The small molecule below binds the protein below.
Small molecule (SMILES): CO[C@@H]1[C@H](O)[C@H](n2cnc3c(=O)nc(N)[nH]c32)O[C@H]1COP(=O)(O)OP(=O)(O)OP(=O)(O)O

Sequence of chain 1.HA:
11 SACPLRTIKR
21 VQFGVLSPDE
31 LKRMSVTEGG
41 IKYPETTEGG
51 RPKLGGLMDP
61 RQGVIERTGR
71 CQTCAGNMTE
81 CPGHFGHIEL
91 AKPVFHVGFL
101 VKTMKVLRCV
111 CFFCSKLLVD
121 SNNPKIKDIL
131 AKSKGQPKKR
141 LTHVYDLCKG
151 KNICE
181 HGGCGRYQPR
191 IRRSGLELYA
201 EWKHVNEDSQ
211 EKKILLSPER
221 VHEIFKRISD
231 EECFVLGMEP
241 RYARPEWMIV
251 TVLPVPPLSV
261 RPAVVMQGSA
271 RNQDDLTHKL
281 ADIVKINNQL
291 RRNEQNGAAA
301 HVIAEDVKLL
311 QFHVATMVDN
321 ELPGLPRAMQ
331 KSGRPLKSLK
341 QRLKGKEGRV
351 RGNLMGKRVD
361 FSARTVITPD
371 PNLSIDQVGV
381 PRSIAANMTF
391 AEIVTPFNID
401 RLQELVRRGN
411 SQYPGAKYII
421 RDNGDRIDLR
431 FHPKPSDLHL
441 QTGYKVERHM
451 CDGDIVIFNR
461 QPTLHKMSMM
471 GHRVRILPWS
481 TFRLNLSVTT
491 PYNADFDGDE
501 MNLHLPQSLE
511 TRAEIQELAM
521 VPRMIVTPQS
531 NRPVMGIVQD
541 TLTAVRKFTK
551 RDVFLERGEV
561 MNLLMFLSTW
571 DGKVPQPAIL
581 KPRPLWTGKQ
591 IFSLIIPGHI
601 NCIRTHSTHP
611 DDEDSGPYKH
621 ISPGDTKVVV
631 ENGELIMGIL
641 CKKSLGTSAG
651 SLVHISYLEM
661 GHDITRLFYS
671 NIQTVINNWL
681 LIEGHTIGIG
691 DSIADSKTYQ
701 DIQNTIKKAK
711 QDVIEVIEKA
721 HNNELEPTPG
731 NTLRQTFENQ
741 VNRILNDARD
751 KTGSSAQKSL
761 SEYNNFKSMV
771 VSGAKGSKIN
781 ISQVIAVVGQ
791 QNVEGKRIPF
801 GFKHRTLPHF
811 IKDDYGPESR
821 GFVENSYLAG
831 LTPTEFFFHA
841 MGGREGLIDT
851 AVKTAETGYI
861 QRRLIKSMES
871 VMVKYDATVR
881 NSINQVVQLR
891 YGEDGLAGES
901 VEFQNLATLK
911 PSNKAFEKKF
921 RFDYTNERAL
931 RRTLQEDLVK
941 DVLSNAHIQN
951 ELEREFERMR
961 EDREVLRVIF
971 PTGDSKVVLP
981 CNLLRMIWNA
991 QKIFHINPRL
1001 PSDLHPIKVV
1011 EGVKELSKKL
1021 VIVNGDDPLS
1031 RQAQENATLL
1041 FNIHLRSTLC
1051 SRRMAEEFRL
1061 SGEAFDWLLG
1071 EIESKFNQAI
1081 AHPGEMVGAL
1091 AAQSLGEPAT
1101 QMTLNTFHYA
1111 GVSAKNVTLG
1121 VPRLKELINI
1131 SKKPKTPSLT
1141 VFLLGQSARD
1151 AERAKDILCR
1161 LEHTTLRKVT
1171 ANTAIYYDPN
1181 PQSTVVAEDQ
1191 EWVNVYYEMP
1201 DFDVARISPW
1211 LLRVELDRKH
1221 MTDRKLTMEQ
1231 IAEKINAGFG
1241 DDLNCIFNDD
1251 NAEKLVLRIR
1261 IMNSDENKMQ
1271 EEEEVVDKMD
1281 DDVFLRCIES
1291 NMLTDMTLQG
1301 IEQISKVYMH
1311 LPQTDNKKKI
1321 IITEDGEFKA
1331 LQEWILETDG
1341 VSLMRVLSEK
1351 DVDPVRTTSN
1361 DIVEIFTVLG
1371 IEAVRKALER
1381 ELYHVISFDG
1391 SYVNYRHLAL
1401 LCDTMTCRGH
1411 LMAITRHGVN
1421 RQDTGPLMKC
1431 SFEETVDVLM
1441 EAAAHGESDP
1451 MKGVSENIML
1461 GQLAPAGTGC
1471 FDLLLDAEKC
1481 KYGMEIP

Sequence of chain 1.IA:
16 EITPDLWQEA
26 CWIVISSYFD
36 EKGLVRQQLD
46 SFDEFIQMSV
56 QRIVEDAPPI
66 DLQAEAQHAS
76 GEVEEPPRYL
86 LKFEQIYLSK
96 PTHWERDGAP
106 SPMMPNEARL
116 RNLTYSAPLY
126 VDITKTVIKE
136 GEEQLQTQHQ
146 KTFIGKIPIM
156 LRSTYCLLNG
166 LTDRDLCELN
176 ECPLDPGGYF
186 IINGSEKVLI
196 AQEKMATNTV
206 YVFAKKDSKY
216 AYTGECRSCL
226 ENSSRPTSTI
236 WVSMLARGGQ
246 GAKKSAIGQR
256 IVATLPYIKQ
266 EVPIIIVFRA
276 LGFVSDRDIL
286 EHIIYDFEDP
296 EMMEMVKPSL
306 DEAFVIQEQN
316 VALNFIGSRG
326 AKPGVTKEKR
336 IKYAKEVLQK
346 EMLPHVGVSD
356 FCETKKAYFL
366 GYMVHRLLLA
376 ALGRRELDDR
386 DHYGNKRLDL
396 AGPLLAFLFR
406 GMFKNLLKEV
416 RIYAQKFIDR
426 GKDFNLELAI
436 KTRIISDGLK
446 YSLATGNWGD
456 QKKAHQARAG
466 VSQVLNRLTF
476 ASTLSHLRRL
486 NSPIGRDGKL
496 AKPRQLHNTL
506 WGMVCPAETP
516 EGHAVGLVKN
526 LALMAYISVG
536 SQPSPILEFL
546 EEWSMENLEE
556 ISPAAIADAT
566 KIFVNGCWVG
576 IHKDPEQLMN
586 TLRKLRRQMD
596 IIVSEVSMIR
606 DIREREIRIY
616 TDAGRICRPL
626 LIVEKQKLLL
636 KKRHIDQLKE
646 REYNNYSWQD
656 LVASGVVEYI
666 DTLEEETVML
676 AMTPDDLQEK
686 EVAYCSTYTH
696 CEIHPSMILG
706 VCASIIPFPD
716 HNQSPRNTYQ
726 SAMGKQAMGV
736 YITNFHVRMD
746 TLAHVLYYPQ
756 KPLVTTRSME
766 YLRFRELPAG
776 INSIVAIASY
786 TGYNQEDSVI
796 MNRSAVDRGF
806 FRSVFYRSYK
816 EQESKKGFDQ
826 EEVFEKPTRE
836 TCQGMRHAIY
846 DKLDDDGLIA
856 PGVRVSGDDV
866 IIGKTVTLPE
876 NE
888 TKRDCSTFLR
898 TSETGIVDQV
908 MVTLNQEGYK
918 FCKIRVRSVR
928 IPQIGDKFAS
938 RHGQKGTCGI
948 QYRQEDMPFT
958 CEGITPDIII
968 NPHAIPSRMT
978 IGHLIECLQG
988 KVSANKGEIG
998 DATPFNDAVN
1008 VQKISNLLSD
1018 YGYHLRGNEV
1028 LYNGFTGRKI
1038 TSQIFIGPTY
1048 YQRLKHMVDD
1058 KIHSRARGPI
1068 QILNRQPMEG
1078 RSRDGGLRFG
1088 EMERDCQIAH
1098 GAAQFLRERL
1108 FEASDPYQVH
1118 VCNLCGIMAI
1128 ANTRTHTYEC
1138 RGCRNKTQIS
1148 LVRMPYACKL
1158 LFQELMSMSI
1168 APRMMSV

Binding-site contacts:
Ligand atom P30 contacts residue LYS942 of chain 1.IA at 4.0 Å.
Ligand atom O29 contacts residue ASP497 of chain 1.HA at 3.3 Å (salt-bridge).
Ligand atom O33 contacts residue ASP497 of chain 1.HA at 1.9 Å (salt-bridge).
Ligand atom O29 contacts residue ARG975 of chain 1.IA at 3.8 Å.
Ligand atom C10 contacts residue G2L4 of chain 1.J at 3.3 Å.
Ligand atom O31 contacts residue ARG721 of chain 1.IA at 3.8 Å.
Ligand atom O27 contacts residue ARG721 of chain 1.IA at 3.7 Å.
Ligand atom O28 contacts residue ARG721 of chain 1.IA at 3.7 Å.
Ligand atom O23 contacts residue TYR724 of chain 1.IA at 3.9 Å.
Ligand atom P30 contacts residue ASP792 of chain 1.IA at 3.8 Å.
Ligand atom N14 contacts residue G2L4 of chain 1.J at 3.8 Å.
Ligand atom O33 contacts residue ASP495 of chain 1.HA at 3.3 Å (salt-bridge).
Ligand atom O31 contacts residue LYS942 of chain 1.IA at 2.7 Å.
Ligand atom O18 contacts residue G2L4 of chain 1.J at 3.0 Å (h-bond).
Ligand atom N11 contacts residue G2L4 of chain 1.J at 3.6 Å.
Ligand atom O31 contacts residue ASP497 of chain 1.HA at 3.2 Å (salt-bridge).
Ligand atom N16 contacts residue G2L4 of chain 1.J at 3.5 Å (h-bond).
Ligand atom O32 contacts residue ARG721 of chain 1.IA at 3.4 Å (salt-bridge).
Ligand atom O24 contacts residue TYR724 of chain 1.IA at 4.0 Å.
Ligand atom C13 contacts residue G2L4 of chain 1.J at 3.8 Å.
Ligand atom C15 contacts residue G2L4 of chain 1.J at 3.8 Å.
Ligand atom C04 contacts residue G2L4 of chain 1.J at 3.9 Å.
Ligand atom C12 contacts residue G2L4 of chain 1.J at 3.6 Å.
Ligand atom O29 contacts residue ASP495 of chain 1.HA at 3.7 Å.
Ligand atom O05 contacts residue G2L4 of chain 1.J at 3.3 Å.
Ligand atom N16 contacts residue THR854 of chain 1.HA at 4.0 Å.
Ligand atom C06 contacts residue G2L4 of chain 1.J at 3.7 Å.
Ligand atom O27 contacts residue TYR724 of chain 1.IA at 4.0 Å.
Ligand atom N09 contacts residue G2L4 of chain 1.J at 3.7 Å.
Ligand atom O33 contacts residue ARG975 of chain 1.IA at 3.3 Å (salt-bridge).
Ligand atom C06 contacts residue ARG460 of chain 1.HA at 3.8 Å.
Ligand atom P26 contacts residue ARG721 of chain 1.IA at 4.1 Å.
Ligand atom P30 contacts residue ASP497 of chain 1.HA at 2.9 Å.
Ligand atom P30 contacts residue ARG975 of chain 1.IA at 3.1 Å.
Ligand atom C03 contacts residue G2L4 of chain 1.J at 3.8 Å.
Ligand atom O32 contacts residue ASP792 of chain 1.IA at 3.2 Å (salt-bridge).
Ligand atom C17 contacts residue G2L4 of chain 1.J at 3.3 Å.
Ligand atom C20 contacts residue G2L4 of chain 1.J at 4.0 Å.
Ligand atom O33 contacts residue ASP792 of chain 1.IA at 3.1 Å (salt-bridge).
Ligand atom O32 contacts residue ARG975 of chain 1.IA at 2.1 Å (salt-bridge).